This small molecule binds to this protein.
Small molecule (SMILES): CC(=O)N[C@@H]1[C@@H](O)[C@H](O)[C@@H](CO)O[C@H]1O

Sequence of chain 1.D:
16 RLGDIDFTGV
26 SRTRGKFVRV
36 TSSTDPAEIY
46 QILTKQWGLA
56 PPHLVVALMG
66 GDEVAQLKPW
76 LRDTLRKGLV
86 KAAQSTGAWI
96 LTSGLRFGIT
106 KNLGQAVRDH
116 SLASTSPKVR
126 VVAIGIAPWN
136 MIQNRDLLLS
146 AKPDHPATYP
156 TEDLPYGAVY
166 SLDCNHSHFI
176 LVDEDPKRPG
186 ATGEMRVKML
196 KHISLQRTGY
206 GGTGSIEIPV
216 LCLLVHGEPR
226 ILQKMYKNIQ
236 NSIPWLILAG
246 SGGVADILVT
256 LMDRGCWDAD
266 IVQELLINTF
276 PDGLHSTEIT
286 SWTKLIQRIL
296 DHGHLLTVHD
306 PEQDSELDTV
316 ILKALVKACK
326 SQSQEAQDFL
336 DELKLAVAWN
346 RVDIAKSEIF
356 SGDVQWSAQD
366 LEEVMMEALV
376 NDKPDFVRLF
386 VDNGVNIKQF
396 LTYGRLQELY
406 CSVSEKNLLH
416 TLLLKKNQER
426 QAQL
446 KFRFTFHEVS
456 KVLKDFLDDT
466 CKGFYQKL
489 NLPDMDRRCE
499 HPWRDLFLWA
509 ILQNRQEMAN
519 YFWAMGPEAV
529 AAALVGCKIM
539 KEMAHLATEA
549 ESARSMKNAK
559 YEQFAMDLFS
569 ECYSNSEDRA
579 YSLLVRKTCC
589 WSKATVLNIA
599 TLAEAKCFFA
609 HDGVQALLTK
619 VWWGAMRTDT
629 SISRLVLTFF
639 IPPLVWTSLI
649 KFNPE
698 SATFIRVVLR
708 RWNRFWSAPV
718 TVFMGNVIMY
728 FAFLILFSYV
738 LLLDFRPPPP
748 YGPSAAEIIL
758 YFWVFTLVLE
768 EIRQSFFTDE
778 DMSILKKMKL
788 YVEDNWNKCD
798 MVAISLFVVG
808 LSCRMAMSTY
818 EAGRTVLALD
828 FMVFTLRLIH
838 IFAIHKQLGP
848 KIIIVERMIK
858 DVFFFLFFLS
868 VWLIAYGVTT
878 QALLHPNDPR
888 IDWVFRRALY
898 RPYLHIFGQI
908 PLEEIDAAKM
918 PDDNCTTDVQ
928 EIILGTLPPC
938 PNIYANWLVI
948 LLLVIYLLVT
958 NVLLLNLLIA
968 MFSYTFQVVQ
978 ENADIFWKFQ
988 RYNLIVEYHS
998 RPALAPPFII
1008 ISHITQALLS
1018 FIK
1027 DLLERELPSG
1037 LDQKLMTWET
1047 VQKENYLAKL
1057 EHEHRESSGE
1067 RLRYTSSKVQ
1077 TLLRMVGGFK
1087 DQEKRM

Binding-site contacts:
Ligand atom C7 contacts residue ASN921 of chain 1.D at 3.1 Å.
Ligand atom C4 contacts residue ASN921 of chain 1.D at 4.2 Å.
Ligand atom C5 contacts residue ASN921 of chain 1.D at 3.7 Å.
Ligand atom C8 contacts residue ASP919 of chain 1.D at 4.5 Å.
Ligand atom O7 contacts residue ASN921 of chain 1.D at 3.1 Å (h-bond).
Ligand atom O5 contacts residue ASN921 of chain 1.D at 2.4 Å (h-bond).
Ligand atom C1 contacts residue ASN921 of chain 1.D at 1.4 Å.
Ligand atom N2 contacts residue ASN921 of chain 1.D at 2.8 Å (h-bond).
Ligand atom C8 contacts residue ASN921 of chain 1.D at 4.0 Å.
Ligand atom C3 contacts residue ASN921 of chain 1.D at 3.8 Å.
Ligand atom C2 contacts residue ASN921 of chain 1.D at 2.4 Å.